Binding-site contacts:
Ligand atom O3' contacts residue ARG49 of chain 23.E at 3.4 Å (salt-bridge).
Ligand atom N9 contacts residue LYS61 of chain 2.E at 3.3 Å (salt-bridge).
Ligand atom OP1 contacts residue ARG49 of chain 23.E at 2.5 Å (salt-bridge).
Ligand atom C2 contacts residue SER47 of chain 2.E at 3.2 Å.
Ligand atom P contacts residue ARG49 of chain 23.E at 3.0 Å.
Ligand atom C5' contacts residue TYR85 of chain 2.E at 2.9 Å (hydrophobic).
Ligand atom C4 contacts residue TYR85 of chain 2.E at 3.6 Å (hydrophobic).
Ligand atom N6 contacts residue THR45 of chain 2.E at 2.7 Å (h-bond).
Ligand atom C4' contacts residue TYR85 of chain 2.E at 3.2 Å (hydrophobic).
Ligand atom C5' contacts residue SER51 of chain 23.E at 3.3 Å.
Ligand atom C2' contacts residue TYR85 of chain 2.E at 3.4 Å (hydrophobic).
Ligand atom C5 contacts residue THR45 of chain 2.E at 3.2 Å.
Ligand atom OP2 contacts residue ASN55 of chain 23.E at 3.4 Å (h-bond).
Ligand atom C3' contacts residue TYR85 of chain 2.E at 3.4 Å (hydrophobic).
Ligand atom N7 contacts residue LYS61 of chain 2.E at 3.3 Å.
Ligand atom OP1 contacts residue SER52 of chain 23.E at 3.2 Å.
Ligand atom O2' contacts residue GLU63 of chain 2.E at 3.2 Å (salt-bridge).
Ligand atom N3 contacts residue TYR85 of chain 2.E at 3.5 Å.
Ligand atom P contacts residue SER51 of chain 23.E at 3.5 Å.
Ligand atom OP2 contacts residue LYS57 of chain 23.E at 2.6 Å (salt-bridge).
Ligand atom O2 contacts residue ASN87 of chain 2.E at 3.3 Å (h-bond).
Ligand atom N6 contacts residue THR59 of chain 2.E at 2.8 Å (h-bond).
Ligand atom OP2 contacts residue TYR85 of chain 2.E at 2.6 Å (h-bond).
Ligand atom O2' contacts residue TYR85 of chain 2.E at 3.4 Å.
Ligand atom OP2 contacts residue LYS43 of chain 2.E at 2.7 Å (salt-bridge).
Ligand atom O4' contacts residue LYS61 of chain 2.E at 2.8 Å (salt-bridge).
Ligand atom OP1 contacts residue ASN55 of chain 23.E at 2.8 Å (h-bond).
Ligand atom OP1 contacts residue SER51 of chain 23.E at 3.5 Å.
Ligand atom N7 contacts residue THR45 of chain 2.E at 2.6 Å (h-bond).
Ligand atom C6 contacts residue THR45 of chain 2.E at 3.3 Å.
Ligand atom OP2 contacts residue ARG49 of chain 23.E at 2.3 Å (salt-bridge).
Ligand atom N1 contacts residue TYR85 of chain 2.E at 3.5 Å.
Ligand atom C5' contacts residue ARG49 of chain 23.E at 3.5 Å.
Ligand atom N1 contacts residue SER47 of chain 2.E at 2.9 Å (h-bond).
Ligand atom C8 contacts residue LYS61 of chain 2.E at 3.4 Å.
Ligand atom C2' contacts residue GLU63 of chain 2.E at 3.5 Å.
Ligand atom OP1 contacts residue SER51 of chain 23.E at 2.9 Å (h-bond).
Ligand atom OP2 contacts residue SER51 of chain 23.E at 3.4 Å (h-bond).
Ligand atom O3' contacts residue SER51 of chain 23.E at 3.3 Å (h-bond).
Ligand atom N6 contacts residue CYS46 of chain 2.E at 3.3 Å (h-bond).

A small-molecule ligand and the protein it binds are described below.
Small molecule (SMILES): N=c1ccn([C@@H]2O[C@H](CO[P](=O)(O)O[C@H]3[C@@H](O)[C@H](n4cnc5c(N)ncnc54)O[C@@H]3CO[P](=O)(O)O[C@H]3[C@@H](O)[C@H](n4ccc(N)nc4=O)O[C@@H]3CO[P](=O)(O)O[C@H]3[C@@H](O)[C@H](n4ccc(=O)[nH]c4=O)O[C@@H]3CO[P](=O)(O)O[C@H]3[C@@H](O)[C@H](n4cnc5c(N)ncnc54)O[C@@H]3CO[P](=O)(O)O[C@H]3[C@@H](O)[C@H](n4cnc5c(=O)nc(N)[nH]c54)O[C@@H]3CO[P](=O)(O)O[C@H]3[C@@H](O)[C@H](n4cnc5c(=O)nc(N)[nH]c54)O[C@@H]3CO)[C@@H](O[P](=O)(O)OC[C@H]3O[C@@H](n4ccc(N)nc4=O)[C@H](O)[C@@H]3O)[C@H]2O)c(=O)[nH]1

Sequence of chain 23.E:
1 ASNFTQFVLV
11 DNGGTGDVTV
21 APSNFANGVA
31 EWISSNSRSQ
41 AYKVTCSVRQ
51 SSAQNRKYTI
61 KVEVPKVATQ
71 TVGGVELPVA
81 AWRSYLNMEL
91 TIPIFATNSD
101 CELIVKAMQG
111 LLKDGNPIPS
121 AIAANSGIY

Sequence of chain 2.E:
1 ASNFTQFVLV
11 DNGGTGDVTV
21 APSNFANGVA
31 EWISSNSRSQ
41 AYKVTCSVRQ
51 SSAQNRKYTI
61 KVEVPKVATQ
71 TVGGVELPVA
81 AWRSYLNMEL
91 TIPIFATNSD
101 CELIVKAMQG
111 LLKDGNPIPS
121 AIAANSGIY